Sequence of chain 49.E:
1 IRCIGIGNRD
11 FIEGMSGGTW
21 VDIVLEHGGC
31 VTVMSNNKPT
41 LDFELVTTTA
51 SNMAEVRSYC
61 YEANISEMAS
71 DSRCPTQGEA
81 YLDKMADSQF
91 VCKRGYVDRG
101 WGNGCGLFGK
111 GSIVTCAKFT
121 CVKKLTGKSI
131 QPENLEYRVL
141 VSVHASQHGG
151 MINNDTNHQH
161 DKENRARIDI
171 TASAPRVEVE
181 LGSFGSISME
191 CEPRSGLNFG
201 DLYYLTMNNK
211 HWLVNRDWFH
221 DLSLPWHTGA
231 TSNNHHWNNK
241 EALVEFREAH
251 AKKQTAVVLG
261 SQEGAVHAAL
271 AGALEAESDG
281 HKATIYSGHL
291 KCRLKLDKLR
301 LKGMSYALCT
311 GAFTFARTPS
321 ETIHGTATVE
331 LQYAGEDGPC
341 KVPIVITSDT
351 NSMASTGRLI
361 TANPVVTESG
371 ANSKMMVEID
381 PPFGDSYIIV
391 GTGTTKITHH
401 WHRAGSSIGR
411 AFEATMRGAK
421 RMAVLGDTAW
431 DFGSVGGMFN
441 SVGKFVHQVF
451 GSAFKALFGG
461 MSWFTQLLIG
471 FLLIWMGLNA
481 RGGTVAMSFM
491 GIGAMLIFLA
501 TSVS

Binding-site contacts:
Ligand atom O5 contacts residue THR156 of chain 49.E at 3.8 Å.
Ligand atom C7 contacts residue ASN154 of chain 49.E at 3.7 Å.
Ligand atom C4 contacts residue MET151 of chain 49.E at 3.9 Å (hydrophobic).
Ligand atom C5 contacts residue MET151 of chain 49.E at 3.9 Å (hydrophobic).
Ligand atom C6 contacts residue ASN157 of chain 49.E at 3.3 Å.
Ligand atom C8 contacts residue GLY150 of chain 49.E at 3.7 Å.
Ligand atom O7 contacts residue ASN154 of chain 49.E at 4.2 Å.
Ligand atom O5 contacts residue ASN154 of chain 49.E at 2.3 Å (h-bond).
Ligand atom O6 contacts residue MET151 of chain 49.E at 4.3 Å.
Ligand atom C1 contacts residue ASN154 of chain 49.E at 1.4 Å.
Ligand atom C5 contacts residue THR156 of chain 49.E at 3.8 Å.
Ligand atom C2 contacts residue ASN154 of chain 49.E at 2.4 Å.
Ligand atom O5 contacts residue MET151 of chain 49.E at 3.9 Å.
Ligand atom C1 contacts residue GLY150 of chain 49.E at 4.0 Å.
Ligand atom O6 contacts residue HIS148 of chain 49.E at 3.8 Å.
Ligand atom O4 contacts residue ASP161 of chain 49.E at 4.0 Å.
Ligand atom N2 contacts residue GLY150 of chain 49.E at 3.4 Å (h-bond).
Ligand atom C1 contacts residue MET151 of chain 49.E at 4.2 Å (hydrophobic).
Ligand atom C1 contacts residue THR156 of chain 49.E at 4.0 Å.
Ligand atom O7 contacts residue GLY150 of chain 49.E at 2.9 Å (h-bond).
Ligand atom C6 contacts residue THR156 of chain 49.E at 3.6 Å.
Ligand atom C4 contacts residue ASP161 of chain 49.E at 4.0 Å.
Ligand atom C5 contacts residue ASN154 of chain 49.E at 3.6 Å.
Ligand atom C2 contacts residue GLY150 of chain 49.E at 3.7 Å.
Ligand atom C8 contacts residue ASN157 of chain 49.E at 3.6 Å.
Ligand atom O5 contacts residue ASN157 of chain 49.E at 4.0 Å.
Ligand atom O5 contacts residue THR156 of chain 49.E at 3.8 Å.
Ligand atom C7 contacts residue GLY150 of chain 49.E at 3.0 Å.
Ligand atom C4 contacts residue ASN154 of chain 49.E at 4.2 Å.
Ligand atom C6 contacts residue ASP161 of chain 49.E at 3.6 Å.
Ligand atom C5 contacts residue THR156 of chain 49.E at 3.8 Å.
Ligand atom C3 contacts residue ASN154 of chain 49.E at 3.8 Å.
Ligand atom C3 contacts residue MET151 of chain 49.E at 4.0 Å (hydrophobic).
Ligand atom N2 contacts residue ASN154 of chain 49.E at 2.9 Å (h-bond).
Ligand atom C5 contacts residue ASP161 of chain 49.E at 4.5 Å.
Ligand atom O6 contacts residue THR156 of chain 49.E at 4.4 Å.
Ligand atom O7 contacts residue HIS148 of chain 49.E at 3.6 Å (h-bond).
Ligand atom C2 contacts residue MET151 of chain 49.E at 4.2 Å (hydrophobic).
Ligand atom C6 contacts residue THR156 of chain 49.E at 3.9 Å.

A small-molecule ligand and the protein it binds are described below.
Small molecule (SMILES): CC(=O)N[C@H]1[C@H](O[C@H]2[C@H](O)[C@@H](NC(C)=O)CO[C@@H]2CO[C@@H]2O[C@@H](C)[C@@H](O)[C@@H](O)[C@@H]2O)O[C@H](CO)[C@@H](O)[C@@H]1O